A protein and the small-molecule ligand that binds it are described below.
Small molecule (SMILES): CCN1CCC[C@@H]1CNC(=O)c1cc([N+](=O)[O-])c(N(C)C)cc1OC

Binding-site contacts:
Ligand atom O13 contacts residue TYR124 of chain 1.B at 3.3 Å (h-bond).
Ligand atom N7 contacts residue PHE295 of chain 1.B at 3.2 Å (h-bond).
Ligand atom O9 contacts residue SER293 of chain 1.B at 3.6 Å (h-bond).
Ligand atom O13 contacts residue TYR341 of chain 1.B at 3.1 Å.
Ligand atom O9 contacts residue PHE295 of chain 1.B at 3.2 Å (h-bond).
Ligand atom C06 contacts residue TRP86 of chain 1.B at 3.7 Å (hydrophobic).
Ligand atom O9 contacts residue ARG296 of chain 1.B at 3.5 Å (salt-bridge).
Ligand atom C4 contacts residue TRP286 of chain 1.B at 3.8 Å (hydrophobic).
Ligand atom C13 contacts residue GLY121 of chain 1.B at 3.5 Å.
Ligand atom N10 contacts residue TRP286 of chain 1.B at 3.6 Å.
Ligand atom C11 contacts residue SER293 of chain 1.B at 3.8 Å.
Ligand atom C14 contacts residue ASP74 of chain 1.B at 3.4 Å.
Ligand atom N09 contacts residue TYR337 of chain 1.B at 3.4 Å (h-bond).
Ligand atom O8 contacts residue PHE295 of chain 1.B at 2.3 Å (h-bond).
Ligand atom C14 contacts residue TYR72 of chain 1.B at 3.5 Å (hydrophobic).
Ligand atom C15 contacts residue TYR124 of chain 1.B at 3.4 Å (hydrophobic).
Ligand atom N17 contacts residue TYR124 of chain 1.B at 3.5 Å (h-bond).
Ligand atom C07 contacts residue TRP86 of chain 1.B at 3.2 Å (hydrophobic).
Ligand atom C3 contacts residue TYR124 of chain 1.B at 3.7 Å (hydrophobic).
Ligand atom C05 contacts residue TYR124 of chain 1.B at 3.8 Å (hydrophobic).
Ligand atom O8 contacts residue PHE338 of chain 1.B at 3.7 Å.
Ligand atom C14 contacts residue TYR341 of chain 1.B at 3.5 Å (hydrophobic).
Ligand atom C11 contacts residue TRP286 of chain 1.B at 3.8 Å (hydrophobic).
Ligand atom N7 contacts residue ILE294 of chain 1.B at 3.5 Å.
Ligand atom O8 contacts residue ARG296 of chain 1.B at 3.8 Å.
Ligand atom O16 contacts residue TYR124 of chain 1.B at 3.8 Å.
Ligand atom C5 contacts residue TRP286 of chain 1.B at 3.7 Å (hydrophobic).
Ligand atom C08 contacts residue TYR337 of chain 1.B at 2.9 Å (hydrophobic).
Ligand atom C07 contacts residue TYR337 of chain 1.B at 3.5 Å (hydrophobic).
Ligand atom O16 contacts residue PHE338 of chain 1.B at 3.4 Å.
Ligand atom O8 contacts residue ILE294 of chain 1.B at 3.2 Å.
Ligand atom C13 contacts residue GLY122 of chain 1.B at 3.5 Å.
Ligand atom C18 contacts residue TYR337 of chain 1.B at 3.4 Å (hydrophobic).
Ligand atom C14 contacts residue TYR124 of chain 1.B at 3.7 Å (hydrophobic).
Ligand atom C2 contacts residue TYR124 of chain 1.B at 3.6 Å (hydrophobic).
Ligand atom C4 contacts residue TYR341 of chain 1.B at 3.7 Å (hydrophobic).
Ligand atom C3 contacts residue TYR341 of chain 1.B at 3.4 Å (hydrophobic).
Ligand atom N17 contacts residue TYR341 of chain 1.B at 3.3 Å.
Ligand atom C18 contacts residue TYR341 of chain 1.B at 3.7 Å (hydrophobic).
Ligand atom O9 contacts residue ILE294 of chain 1.B at 3.1 Å.

Sequence of chain 1.B:
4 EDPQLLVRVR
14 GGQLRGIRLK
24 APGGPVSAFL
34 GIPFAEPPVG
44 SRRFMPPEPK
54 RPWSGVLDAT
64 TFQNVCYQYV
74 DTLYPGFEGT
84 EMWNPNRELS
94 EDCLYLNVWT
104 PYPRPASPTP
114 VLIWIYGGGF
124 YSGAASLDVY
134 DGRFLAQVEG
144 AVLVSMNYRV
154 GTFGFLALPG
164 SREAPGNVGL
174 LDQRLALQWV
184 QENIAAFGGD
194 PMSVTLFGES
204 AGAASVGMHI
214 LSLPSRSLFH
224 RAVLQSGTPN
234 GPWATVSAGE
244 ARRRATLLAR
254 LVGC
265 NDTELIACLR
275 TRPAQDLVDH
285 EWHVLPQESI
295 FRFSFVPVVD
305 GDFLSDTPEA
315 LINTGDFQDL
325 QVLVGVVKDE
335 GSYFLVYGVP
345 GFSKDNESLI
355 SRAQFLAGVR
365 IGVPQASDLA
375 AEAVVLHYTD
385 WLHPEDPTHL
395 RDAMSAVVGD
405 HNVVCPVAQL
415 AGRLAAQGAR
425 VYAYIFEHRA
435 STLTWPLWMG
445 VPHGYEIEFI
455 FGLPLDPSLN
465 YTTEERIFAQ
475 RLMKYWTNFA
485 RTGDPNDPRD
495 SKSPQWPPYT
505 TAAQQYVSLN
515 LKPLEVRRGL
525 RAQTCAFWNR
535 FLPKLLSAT